Binding-site contacts:
Ligand atom P contacts residue SER198 of chain 7.A at 1.7 Å.
Ligand atom C5 contacts residue SER287 of chain 7.A at 4.1 Å.
Ligand atom C4 contacts residue GLY117 of chain 7.A at 4.2 Å.
Ligand atom O3 contacts residue SER198 of chain 7.A at 2.8 Å (h-bond).
Ligand atom O3 contacts residue GLY117 of chain 7.A at 4.1 Å.
Ligand atom N contacts residue SER198 of chain 7.A at 2.8 Å (h-bond).
Ligand atom C3 contacts residue PHE329 of chain 7.A at 4.4 Å (hydrophobic).
Ligand atom C1 contacts residue SER198 of chain 7.A at 4.0 Å.
Ligand atom C1 contacts residue HIS438 of chain 7.A at 4.0 Å.
Ligand atom C2 contacts residue PHE329 of chain 7.A at 3.6 Å (hydrophobic).
Ligand atom O3 contacts residue HIS438 of chain 7.A at 3.1 Å (h-bond).
Ligand atom N contacts residue ALA199 of chain 7.A at 4.3 Å.
Ligand atom C1 contacts residue GLY117 of chain 7.A at 4.2 Å.
Ligand atom C3 contacts residue SER198 of chain 7.A at 3.8 Å.
Ligand atom C5 contacts residue VAL288 of chain 7.A at 3.8 Å (hydrophobic).
Ligand atom N contacts residue PHE398 of chain 7.A at 4.1 Å.
Ligand atom N contacts residue GLY117 of chain 7.A at 4.0 Å.
Ligand atom C5 contacts residue LEU286 of chain 7.A at 3.2 Å (hydrophobic).
Ligand atom C4 contacts residue TRP231 of chain 7.A at 3.6 Å (hydrophobic).
Ligand atom C5 contacts residue GLY117 of chain 7.A at 4.1 Å.
Ligand atom P contacts residue HIS438 of chain 7.A at 3.9 Å.
Ligand atom O2 contacts residue ALA199 of chain 7.A at 2.8 Å (h-bond).
Ligand atom C2 contacts residue HIS438 of chain 7.A at 4.0 Å.
Ligand atom P contacts residue ALA199 of chain 7.A at 3.5 Å.
Ligand atom C3 contacts residue PHE398 of chain 7.A at 3.8 Å (hydrophobic).
Ligand atom P contacts residue GLY116 of chain 7.A at 4.2 Å.
Ligand atom C3 contacts residue LEU286 of chain 7.A at 3.7 Å (hydrophobic).
Ligand atom N contacts residue TRP231 of chain 7.A at 3.9 Å.
Ligand atom O2 contacts residue GLY115 of chain 7.A at 3.8 Å.
Ligand atom O2 contacts residue SER198 of chain 7.A at 2.6 Å (h-bond).
Ligand atom C1 contacts residue PHE329 of chain 7.A at 3.9 Å (hydrophobic).
Ligand atom O2 contacts residue GLY116 of chain 7.A at 2.9 Å (h-bond).
Ligand atom P contacts residue GLY117 of chain 7.A at 3.6 Å.
Ligand atom C4 contacts residue VAL288 of chain 7.A at 3.9 Å (hydrophobic).
Ligand atom C3 contacts residue GLY117 of chain 7.A at 4.5 Å.
Ligand atom C3 contacts residue TRP231 of chain 7.A at 4.3 Å (hydrophobic).
Ligand atom O2 contacts residue GLY117 of chain 7.A at 2.6 Å (h-bond).
Ligand atom O3 contacts residue GLY116 of chain 7.A at 4.4 Å.
Ligand atom C4 contacts residue LEU286 of chain 7.A at 3.8 Å (hydrophobic).

A small-molecule ligand and the protein it binds are described below.
Small molecule (SMILES): CCCN[P](=O)(O)OCC

Sequence of chain 7.A:
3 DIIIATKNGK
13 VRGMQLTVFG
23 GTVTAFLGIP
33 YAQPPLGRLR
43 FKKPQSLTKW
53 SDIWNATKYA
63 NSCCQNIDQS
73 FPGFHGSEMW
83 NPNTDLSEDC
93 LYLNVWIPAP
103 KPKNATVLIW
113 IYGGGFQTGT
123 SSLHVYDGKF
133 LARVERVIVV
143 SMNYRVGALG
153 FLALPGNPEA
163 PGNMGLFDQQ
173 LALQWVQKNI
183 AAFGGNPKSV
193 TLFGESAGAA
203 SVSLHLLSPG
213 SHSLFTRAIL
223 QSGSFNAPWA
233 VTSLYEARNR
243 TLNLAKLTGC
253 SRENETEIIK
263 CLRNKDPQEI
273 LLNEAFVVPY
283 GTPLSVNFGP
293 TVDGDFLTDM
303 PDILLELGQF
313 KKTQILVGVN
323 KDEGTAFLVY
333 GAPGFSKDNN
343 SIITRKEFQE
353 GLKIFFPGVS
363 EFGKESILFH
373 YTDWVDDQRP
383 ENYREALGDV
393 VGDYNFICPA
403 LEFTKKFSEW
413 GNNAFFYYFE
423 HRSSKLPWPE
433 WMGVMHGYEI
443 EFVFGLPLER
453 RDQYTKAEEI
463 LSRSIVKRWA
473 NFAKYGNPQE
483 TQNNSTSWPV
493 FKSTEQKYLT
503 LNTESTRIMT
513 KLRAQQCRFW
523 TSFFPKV